This protein binds this small molecule.
Small molecule (SMILES): CCCCCCCCCCCCOC[C@H]1O[C@H](O[C@H]2O[C@H](CO)[C@@H](O)[C@H](O)[C@H]2O)[C@H](O)[C@@H](O)[C@@H]1O

Sequence of chain 1.A:
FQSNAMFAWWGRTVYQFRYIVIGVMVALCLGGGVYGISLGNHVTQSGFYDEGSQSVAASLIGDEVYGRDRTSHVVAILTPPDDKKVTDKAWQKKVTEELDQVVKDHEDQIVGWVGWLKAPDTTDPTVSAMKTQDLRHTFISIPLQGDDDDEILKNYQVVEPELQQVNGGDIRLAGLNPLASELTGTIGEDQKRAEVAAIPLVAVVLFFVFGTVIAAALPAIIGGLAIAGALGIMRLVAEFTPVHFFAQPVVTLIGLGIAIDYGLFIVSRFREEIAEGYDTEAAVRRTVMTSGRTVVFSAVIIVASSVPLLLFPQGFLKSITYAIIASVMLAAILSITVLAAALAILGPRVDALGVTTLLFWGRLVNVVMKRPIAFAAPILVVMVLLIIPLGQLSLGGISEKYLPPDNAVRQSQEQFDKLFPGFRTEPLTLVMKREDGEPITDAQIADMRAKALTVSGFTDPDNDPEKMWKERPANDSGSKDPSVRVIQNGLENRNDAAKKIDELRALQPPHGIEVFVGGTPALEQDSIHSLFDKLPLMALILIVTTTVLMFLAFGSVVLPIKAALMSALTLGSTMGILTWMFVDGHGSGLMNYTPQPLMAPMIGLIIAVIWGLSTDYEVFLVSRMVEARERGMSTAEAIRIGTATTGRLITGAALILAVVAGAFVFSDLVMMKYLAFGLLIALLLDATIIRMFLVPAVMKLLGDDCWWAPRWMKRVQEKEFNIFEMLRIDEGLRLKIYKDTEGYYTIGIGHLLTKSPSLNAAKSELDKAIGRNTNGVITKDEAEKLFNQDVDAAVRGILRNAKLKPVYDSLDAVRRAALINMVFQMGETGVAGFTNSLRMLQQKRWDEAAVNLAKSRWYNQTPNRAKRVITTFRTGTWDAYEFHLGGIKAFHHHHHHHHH

Binding-site contacts:
Ligand atom CBF contacts residue ARG466 of chain 1.A at 3.9 Å.
Ligand atom CBI contacts residue ARG466 of chain 1.A at 4.0 Å.
Ligand atom CAZ contacts residue THR79 of chain 1.A at 4.2 Å.
Ligand atom CBG contacts residue GLN455 of chain 1.A at 3.8 Å.
Ligand atom CBD contacts residue SER80 of chain 1.A at 4.1 Å.
Ligand atom CBE contacts residue SER80 of chain 1.A at 3.4 Å.
Ligand atom CBG contacts residue GLY183 of chain 1.A at 3.6 Å.
Ligand atom CBI contacts residue LEU184 of chain 1.A at 4.1 Å (hydrophobic).
Ligand atom CBB contacts residue THR79 of chain 1.A at 3.8 Å.
Ligand atom CBB contacts residue VAL83 of chain 1.A at 4.0 Å (hydrophobic).
Ligand atom CAX contacts residue MET138 of chain 1.A at 3.2 Å (hydrophobic).
Ligand atom CBB contacts residue PHE147 of chain 1.A at 4.2 Å (hydrophobic).
Ligand atom CBH contacts residue GLN455 of chain 1.A at 4.1 Å.
Ligand atom CBD contacts residue PHE458 of chain 1.A at 3.7 Å (hydrophobic).
Ligand atom CAZ contacts residue PHE147 of chain 1.A at 4.1 Å (hydrophobic).
Ligand atom CBH contacts residue ARG466 of chain 1.A at 3.7 Å.
Ligand atom O4 contacts residue ASP132 of chain 1.A at 4.2 Å.
Ligand atom CBA contacts residue THR79 of chain 1.A at 3.9 Å.
Ligand atom CBC contacts residue SER80 of chain 1.A at 3.9 Å.
Ligand atom CBI contacts residue GLY183 of chain 1.A at 4.2 Å.
Ligand atom CBF contacts residue PHE458 of chain 1.A at 3.9 Å (hydrophobic).
Ligand atom OAQ contacts residue VAL135 of chain 1.A at 3.8 Å.
Ligand atom C5 contacts residue MET138 of chain 1.A at 4.2 Å (hydrophobic).
Ligand atom CAP contacts residue ASP132 of chain 1.A at 3.9 Å.
Ligand atom CBF contacts residue GLN455 of chain 1.A at 3.8 Å.
Ligand atom CBA contacts residue PHE465 of chain 1.A at 4.2 Å (hydrophobic).
Ligand atom O1 contacts residue VAL122 of chain 1.A at 3.9 Å.
Ligand atom CBC contacts residue THR79 of chain 1.A at 4.0 Å.
Ligand atom CBB contacts residue PHE465 of chain 1.A at 4.2 Å (hydrophobic).
Ligand atom CBI contacts residue GLN455 of chain 1.A at 4.1 Å.
Ligand atom O5 contacts residue VAL122 of chain 1.A at 4.0 Å.
Ligand atom C1 contacts residue VAL122 of chain 1.A at 4.2 Å (hydrophobic).
Ligand atom CBI contacts residue LEU187 of chain 1.A at 4.2 Å (hydrophobic).
Ligand atom C6 contacts residue MET138 of chain 1.A at 4.1 Å (hydrophobic).
Ligand atom OAQ contacts residue ASP132 of chain 1.A at 2.5 Å (salt-bridge).
Ligand atom O6 contacts residue MET138 of chain 1.A at 3.5 Å.
Ligand atom CBC contacts residue PHE465 of chain 1.A at 3.7 Å (hydrophobic).
Ligand atom CAZ contacts residue SER149 of chain 1.A at 4.0 Å.
Ligand atom CBD contacts residue VAL83 of chain 1.A at 3.7 Å (hydrophobic).
Ligand atom O4 contacts residue THR134 of chain 1.A at 3.5 Å (h-bond).